Sequence of chain 1.B:
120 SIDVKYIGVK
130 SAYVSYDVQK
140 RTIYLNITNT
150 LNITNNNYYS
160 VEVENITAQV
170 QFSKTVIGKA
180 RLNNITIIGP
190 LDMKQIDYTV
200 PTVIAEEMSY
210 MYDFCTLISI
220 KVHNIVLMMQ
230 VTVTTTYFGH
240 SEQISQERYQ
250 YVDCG

Sequence of chain 1.E:
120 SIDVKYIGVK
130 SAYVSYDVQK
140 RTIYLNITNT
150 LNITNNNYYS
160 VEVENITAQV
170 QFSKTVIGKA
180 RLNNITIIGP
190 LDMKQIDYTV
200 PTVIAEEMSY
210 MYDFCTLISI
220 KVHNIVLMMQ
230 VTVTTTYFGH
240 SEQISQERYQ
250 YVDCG

Binding-site contacts:
Ligand atom C8 contacts residue THR166 of chain 1.E at 3.3 Å.
Ligand atom C6 contacts residue NAG1 of chain 1.VA at 4.3 Å.
Ligand atom C2 contacts residue NAG1 of chain 1.VA at 4.3 Å.
Ligand atom O7 contacts residue ASN164 of chain 1.E at 4.2 Å.
Ligand atom C5 contacts residue ASN164 of chain 1.E at 3.7 Å.
Ligand atom O5 contacts residue ASN164 of chain 1.E at 2.4 Å (h-bond).
Ligand atom C7 contacts residue NAG1 of chain 1.VA at 4.2 Å.
Ligand atom C5 contacts residue NAG1 of chain 1.P at 4.3 Å.
Ligand atom C1 contacts residue NAG1 of chain 1.P at 4.3 Å.
Ligand atom N2 contacts residue NAG1 of chain 1.P at 3.7 Å.
Ligand atom N2 contacts residue ASN164 of chain 1.B at 4.1 Å.
Ligand atom C1 contacts residue ASN164 of chain 1.B at 4.1 Å.
Ligand atom C3 contacts residue NAG1 of chain 1.P at 4.4 Å.
Ligand atom O3 contacts residue NAG1 of chain 1.VA at 4.4 Å.
Ligand atom O5 contacts residue NAG1 of chain 1.VA at 4.3 Å.
Ligand atom O7 contacts residue THR166 of chain 1.E at 4.1 Å.
Ligand atom C4 contacts residue NAG1 of chain 1.VA at 4.4 Å.
Ligand atom C1 contacts residue ASN164 of chain 1.E at 1.4 Å.
Ligand atom C3 contacts residue ASN164 of chain 1.E at 3.8 Å.
Ligand atom O5 contacts residue ASN164 of chain 1.J at 4.5 Å.
Ligand atom C4 contacts residue ASN164 of chain 1.E at 4.3 Å.
Ligand atom C8 contacts residue NAG1 of chain 1.P at 3.1 Å.
Ligand atom N2 contacts residue ASN164 of chain 1.E at 2.9 Å (h-bond).
Ligand atom C7 contacts residue THR166 of chain 1.E at 4.1 Å.
Ligand atom C2 contacts residue ASN164 of chain 1.E at 2.5 Å.
Ligand atom C7 contacts residue ASN164 of chain 1.E at 4.0 Å.
Ligand atom O7 contacts residue NAG1 of chain 1.VA at 3.1 Å.
Ligand atom C8 contacts residue THR166 of chain 1.B at 4.3 Å.
Ligand atom C7 contacts residue NAG1 of chain 1.P at 3.8 Å.

Sequence of chain 1.J:
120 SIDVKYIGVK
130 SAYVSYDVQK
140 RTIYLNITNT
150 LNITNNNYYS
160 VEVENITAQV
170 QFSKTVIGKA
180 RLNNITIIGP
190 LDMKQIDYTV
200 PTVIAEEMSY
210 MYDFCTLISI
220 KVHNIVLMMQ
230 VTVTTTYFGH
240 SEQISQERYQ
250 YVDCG

A small-molecule ligand and the protein it binds are described below.
Small molecule (SMILES): CC(=O)N[C@@H]1[C@@H](O)[C@H](O)[C@@H](CO)O[C@H]1O